A small-molecule ligand and the protein it binds are described below.
Small molecule (SMILES): Cc1cccc2cccc(N3CCc4c(nc(OC[C@@H]5CCCN5C)nc4N4CCNC[C@H]4C)C3)c12

Sequence of chain 1.B:
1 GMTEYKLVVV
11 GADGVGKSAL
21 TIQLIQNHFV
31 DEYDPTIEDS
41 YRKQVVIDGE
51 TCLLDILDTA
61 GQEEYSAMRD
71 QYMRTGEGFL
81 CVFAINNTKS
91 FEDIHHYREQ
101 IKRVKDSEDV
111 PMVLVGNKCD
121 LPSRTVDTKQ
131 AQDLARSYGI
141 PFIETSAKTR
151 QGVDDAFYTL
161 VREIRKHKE

Binding-site contacts:
Ligand atom C22 contacts residue ASP93 of chain 1.B at 3.5 Å.
Ligand atom C31 contacts residue ASP13 of chain 1.B at 3.0 Å.
Ligand atom N17 contacts residue TYR65 of chain 1.B at 3.4 Å (h-bond).
Ligand atom C05 contacts residue MET73 of chain 1.B at 3.6 Å (hydrophobic).
Ligand atom C04 contacts residue ILE101 of chain 1.B at 3.6 Å (hydrophobic).
Ligand atom C14 contacts residue GLU63 of chain 1.B at 3.7 Å.
Ligand atom N17 contacts residue GLU63 of chain 1.B at 3.4 Å (salt-bridge).
Ligand atom C28 contacts residue GLU63 of chain 1.B at 3.4 Å.
Ligand atom C09 contacts residue GLU64 of chain 1.B at 3.7 Å.
Ligand atom O19 contacts residue GLU63 of chain 1.B at 3.2 Å (salt-bridge).
Ligand atom C35 contacts residue GLY11 of chain 1.B at 3.3 Å.
Ligand atom C05 contacts residue GLN100 of chain 1.B at 3.7 Å.
Ligand atom C35 contacts residue ASP13 of chain 1.B at 3.5 Å.
Ligand atom N27 contacts residue TYR97 of chain 1.B at 3.2 Å (h-bond).
Ligand atom C28 contacts residue TYR97 of chain 1.B at 3.6 Å (hydrophobic).
Ligand atom C20 contacts residue GLU63 of chain 1.B at 3.2 Å.
Ligand atom C08 contacts residue ASP70 of chain 1.B at 3.2 Å.
Ligand atom N27 contacts residue GLU63 of chain 1.B at 3.6 Å.
Ligand atom C26 contacts residue GLU63 of chain 1.B at 3.1 Å.
Ligand atom C33 contacts residue ASP13 of chain 1.B at 3.1 Å.
Ligand atom C35 contacts residue TYR97 of chain 1.B at 3.3 Å (hydrophobic).
Ligand atom C01 contacts residue TYR97 of chain 1.B at 3.4 Å (hydrophobic).
Ligand atom C12 contacts residue ARG69 of chain 1.B at 3.7 Å.
Ligand atom C18 contacts residue HIS96 of chain 1.B at 3.5 Å.
Ligand atom C23 contacts residue HIS96 of chain 1.B at 3.6 Å.
Ligand atom C33 contacts residue ALA60 of chain 1.B at 3.7 Å (hydrophobic).
Ligand atom C33 contacts residue GLY61 of chain 1.B at 3.1 Å.
Ligand atom C31 contacts residue GLY61 of chain 1.B at 3.6 Å.
Ligand atom C18 contacts residue GLU63 of chain 1.B at 3.3 Å.
Ligand atom O19 contacts residue HIS96 of chain 1.B at 3.2 Å (h-bond).
Ligand atom N32 contacts residue ASP13 of chain 1.B at 2.7 Å (salt-bridge).
Ligand atom C07 contacts residue ARG103 of chain 1.B at 3.6 Å.
Ligand atom C08 contacts residue TYR65 of chain 1.B at 3.5 Å (hydrophobic).
Ligand atom C18 contacts residue TYR97 of chain 1.B at 3.4 Å (hydrophobic).
Ligand atom C09 contacts residue TYR65 of chain 1.B at 3.5 Å (hydrophobic).
Ligand atom C06 contacts residue MET73 of chain 1.B at 3.6 Å (hydrophobic).
Ligand atom C15 contacts residue GLU63 of chain 1.B at 3.6 Å.
Ligand atom N32 contacts residue GLY61 of chain 1.B at 2.6 Å (h-bond).
Ligand atom C07 contacts residue ASP70 of chain 1.B at 3.2 Å.
Ligand atom N17 contacts residue HIS96 of chain 1.B at 2.8 Å (h-bond).